Sequence of chain 2.C:
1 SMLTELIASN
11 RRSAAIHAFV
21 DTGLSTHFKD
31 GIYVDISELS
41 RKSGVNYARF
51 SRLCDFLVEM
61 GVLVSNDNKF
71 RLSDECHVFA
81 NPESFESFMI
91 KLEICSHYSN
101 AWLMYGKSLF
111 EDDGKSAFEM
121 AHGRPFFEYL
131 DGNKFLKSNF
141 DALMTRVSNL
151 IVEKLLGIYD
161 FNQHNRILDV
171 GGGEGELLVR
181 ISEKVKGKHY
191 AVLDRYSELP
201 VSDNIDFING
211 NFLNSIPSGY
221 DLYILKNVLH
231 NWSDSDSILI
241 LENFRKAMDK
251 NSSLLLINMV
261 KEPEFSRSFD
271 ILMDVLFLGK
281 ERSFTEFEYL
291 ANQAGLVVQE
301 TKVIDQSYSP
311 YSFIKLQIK

Sequence of chain 1.D:
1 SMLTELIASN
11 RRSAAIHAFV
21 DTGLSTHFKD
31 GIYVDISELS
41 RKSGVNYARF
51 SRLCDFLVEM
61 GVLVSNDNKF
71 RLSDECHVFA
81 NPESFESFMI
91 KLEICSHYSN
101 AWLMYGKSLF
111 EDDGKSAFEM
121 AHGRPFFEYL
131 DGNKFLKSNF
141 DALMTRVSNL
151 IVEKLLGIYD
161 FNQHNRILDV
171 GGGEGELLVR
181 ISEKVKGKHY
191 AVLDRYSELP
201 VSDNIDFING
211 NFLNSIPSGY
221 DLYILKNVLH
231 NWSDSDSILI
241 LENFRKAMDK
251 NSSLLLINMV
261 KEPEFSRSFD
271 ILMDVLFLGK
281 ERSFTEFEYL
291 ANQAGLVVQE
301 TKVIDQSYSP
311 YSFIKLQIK

Binding-site contacts:
Ligand atom OAE contacts residue ASN227 of chain 1.D at 3.6 Å.
Ligand atom OAI contacts residue ASN231 of chain 1.D at 2.9 Å (h-bond).
Ligand atom CAQ contacts residue LEU143 of chain 1.D at 4.0 Å (hydrophobic).
Ligand atom CAM contacts residue PHE269 of chain 1.D at 3.6 Å (hydrophobic).
Ligand atom CAN contacts residue PHE269 of chain 1.D at 3.7 Å (hydrophobic).
Ligand atom CAK contacts residue PHE140 of chain 1.D at 3.8 Å (hydrophobic).
Ligand atom CAL contacts residue MET273 of chain 1.D at 3.8 Å (hydrophobic).
Ligand atom CAG contacts residue HIS230 of chain 1.D at 3.8 Å.
Ligand atom CAG contacts residue MET144 of chain 1.D at 4.0 Å (hydrophobic).
Ligand atom CAG contacts residue PHE269 of chain 1.D at 3.9 Å (hydrophobic).
Ligand atom CAJ contacts residue SAH1 of chain 1.L at 3.1 Å.
Ligand atom CAD contacts residue MET144 of chain 1.D at 3.8 Å (hydrophobic).
Ligand atom CAB contacts residue TYR308 of chain 1.D at 3.7 Å (hydrophobic).
Ligand atom CAJ contacts residue ASN227 of chain 1.D at 3.5 Å.
Ligand atom CAF contacts residue MET144 of chain 1.D at 3.6 Å (hydrophobic).
Ligand atom CAU contacts residue PHE140 of chain 1.D at 3.9 Å (hydrophobic).
Ligand atom OAO contacts residue LEU143 of chain 1.D at 3.8 Å.
Ligand atom CAN contacts residue LEU143 of chain 1.D at 3.9 Å (hydrophobic).
Ligand atom CAH contacts residue HIS230 of chain 1.D at 3.8 Å.
Ligand atom CAK contacts residue MET273 of chain 1.D at 3.6 Å (hydrophobic).
Ligand atom CAU contacts residue LEU276 of chain 1.D at 3.2 Å (hydrophobic).
Ligand atom OAR contacts residue MET89 of chain 1.D at 3.4 Å.
Ligand atom OAE contacts residue MET259 of chain 1.D at 3.3 Å (h-bond).
Ligand atom CAJ contacts residue HIS230 of chain 1.D at 3.8 Å.
Ligand atom CAJ contacts residue PHE140 of chain 1.D at 3.7 Å (hydrophobic).
Ligand atom CAM contacts residue MET144 of chain 1.D at 3.9 Å (hydrophobic).
Ligand atom OAI contacts residue HIS230 of chain 1.D at 3.2 Å.
Ligand atom CAB contacts residue VAL147 of chain 1.D at 4.0 Å (hydrophobic).
Ligand atom CAS contacts residue PHE85 of chain 1.D at 3.8 Å (hydrophobic).
Ligand atom CAD contacts residue MET259 of chain 1.D at 3.9 Å (hydrophobic).
Ligand atom CAA contacts residue VAL147 of chain 1.D at 3.9 Å (hydrophobic).
Ligand atom CAP contacts residue LEU143 of chain 1.D at 4.0 Å (hydrophobic).
Ligand atom CAF contacts residue PHE269 of chain 1.D at 3.7 Å (hydrophobic).
Ligand atom CAA contacts residue PHE85 of chain 1.D at 3.9 Å (hydrophobic).
Ligand atom CAJ contacts residue ASN231 of chain 1.D at 3.2 Å.
Ligand atom OAT contacts residue LEU272 of chain 1.D at 4.0 Å.
Ligand atom CAU contacts residue TYR98 of chain 1.D at 3.2 Å (hydrophobic).
Ligand atom OAT contacts residue MET273 of chain 1.D at 3.9 Å.
Ligand atom CAA contacts residue TYR308 of chain 1.D at 3.7 Å (hydrophobic).
Ligand atom OAR contacts residue LEU143 of chain 1.D at 3.8 Å.

The small molecule below binds the protein below.
Small molecule (SMILES): COc1cc(OC)c2c(c1)C(=O)c1cccc(O)c1C2=O